Binding-site contacts:
Ligand atom C2 contacts residue LYS16 of chain 1.A at 3.7 Å.
Ligand atom O1 contacts residue LYS16 of chain 1.A at 3.1 Å (salt-bridge).
Ligand atom C1 contacts residue LYS16 of chain 1.A at 3.7 Å.
Ligand atom O3 contacts residue ASP66 of chain 1.A at 2.7 Å (salt-bridge).
Ligand atom O2 contacts residue LYS16 of chain 1.A at 2.5 Å (salt-bridge).
Ligand atom C6 contacts residue PHE157 of chain 1.A at 4.0 Å (hydrophobic).
Ligand atom O3 contacts residue ALA64 of chain 1.A at 3.3 Å.
Ligand atom C2 contacts residue TRP341 of chain 1.A at 4.0 Å (hydrophobic).
Ligand atom C5 contacts residue GLU154 of chain 1.A at 3.9 Å.
Ligand atom C1 contacts residue ASP15 of chain 1.A at 3.6 Å.
Ligand atom C3 contacts residue ASP66 of chain 1.A at 3.6 Å.
Ligand atom O5 contacts residue TYR156 of chain 1.A at 3.2 Å.
Ligand atom O4 contacts residue TRP341 of chain 1.A at 3.9 Å.
Ligand atom C1 contacts residue TRP231 of chain 1.A at 3.6 Å (hydrophobic).
Ligand atom O6 contacts residue GLU154 of chain 1.A at 2.6 Å (salt-bridge).
Ligand atom O2 contacts residue ASP66 of chain 1.A at 2.6 Å (salt-bridge).
Ligand atom C2 contacts residue ASP66 of chain 1.A at 3.4 Å.
Ligand atom O6 contacts residue TYR156 of chain 1.A at 3.0 Å (h-bond).
Ligand atom O6 contacts residue PHE157 of chain 1.A at 3.8 Å.
Ligand atom C2 contacts residue TRP231 of chain 1.A at 3.8 Å (hydrophobic).
Ligand atom O2 contacts residue ALA64 of chain 1.A at 3.3 Å.
Ligand atom O2 contacts residue TRP63 of chain 1.A at 3.4 Å (h-bond).
Ligand atom O6 contacts residue PRO155 of chain 1.A at 3.3 Å.
Ligand atom C3 contacts residue TRP63 of chain 1.A at 3.5 Å (hydrophobic).
Ligand atom O3 contacts residue ARG67 of chain 1.A at 3.8 Å.
Ligand atom C6 contacts residue PRO155 of chain 1.A at 3.8 Å (hydrophobic).
Ligand atom C6 contacts residue TRP341 of chain 1.A at 3.8 Å (hydrophobic).
Ligand atom C4 contacts residue TRP341 of chain 1.A at 3.5 Å (hydrophobic).
Ligand atom C4 contacts residue TYR156 of chain 1.A at 4.0 Å (hydrophobic).
Ligand atom C6 contacts residue TYR156 of chain 1.A at 3.8 Å (hydrophobic).
Ligand atom O3 contacts residue GLU112 of chain 1.A at 3.7 Å.
Ligand atom C6 contacts residue GLU154 of chain 1.A at 3.2 Å.
Ligand atom O3 contacts residue TRP341 of chain 1.A at 3.9 Å.
Ligand atom O2 contacts residue GLU112 of chain 1.A at 2.7 Å (salt-bridge).
Ligand atom C1 contacts residue TYR156 of chain 1.A at 3.6 Å (hydrophobic).
Ligand atom O1 contacts residue ASP15 of chain 1.A at 2.8 Å (salt-bridge).
Ligand atom C2 contacts residue GLU112 of chain 1.A at 3.3 Å.
Ligand atom O1 contacts residue ASN13 of chain 1.A at 3.6 Å (h-bond).
Ligand atom O3 contacts residue TRP63 of chain 1.A at 3.2 Å (h-bond).
Ligand atom O2 contacts residue MET331 of chain 1.A at 4.0 Å.

A small-molecule ligand and the protein it binds are described below.
Small molecule (SMILES): OC[C@H]1O[C@H](O[C@H]2[C@H](O)[C@@H](O)[C@@H](O)O[C@@H]2CO)[C@H](O)[C@@H](O)[C@@H]1O

Sequence of chain 1.A:
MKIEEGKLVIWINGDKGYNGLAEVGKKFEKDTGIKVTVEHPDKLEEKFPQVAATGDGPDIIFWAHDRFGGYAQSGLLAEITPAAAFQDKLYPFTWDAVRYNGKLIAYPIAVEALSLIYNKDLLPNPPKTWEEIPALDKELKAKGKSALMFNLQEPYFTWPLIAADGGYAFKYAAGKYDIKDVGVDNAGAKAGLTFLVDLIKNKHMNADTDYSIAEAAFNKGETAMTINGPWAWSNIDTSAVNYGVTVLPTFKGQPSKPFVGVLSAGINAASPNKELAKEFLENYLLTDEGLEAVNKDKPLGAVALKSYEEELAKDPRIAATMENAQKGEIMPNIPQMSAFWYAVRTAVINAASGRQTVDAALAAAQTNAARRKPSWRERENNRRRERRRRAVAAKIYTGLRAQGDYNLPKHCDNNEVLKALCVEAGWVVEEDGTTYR